A protein and the small-molecule ligand that binds it are described below.
Small molecule (SMILES): CC(=O)N[C@@H]1[C@@H](O)[C@H](O[C@@H]2O[C@H](CO)[C@@H](O[C@@H]3O[C@H](CO)[C@@H](O[C@@H]4O[C@H](CO)[C@@H](O)[C@H](O)[C@H]4NC(C)=O)[C@H](O)[C@H]3NC(C)=O)[C@H](O)[C@H]2NC(C)=O)[C@@H](CO)O[C@H]1O

Sequence of chain 1.A:
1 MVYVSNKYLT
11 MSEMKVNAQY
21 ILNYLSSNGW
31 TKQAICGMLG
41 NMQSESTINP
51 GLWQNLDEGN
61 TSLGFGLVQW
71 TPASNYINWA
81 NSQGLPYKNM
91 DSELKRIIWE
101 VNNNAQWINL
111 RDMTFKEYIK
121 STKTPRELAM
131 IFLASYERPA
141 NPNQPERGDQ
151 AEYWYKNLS

Binding-site contacts:
Ligand atom O6 contacts residue PRO139 of chain 1.A at 3.4 Å.
Ligand atom O7 contacts residue TRP70 of chain 1.A at 3.8 Å.
Ligand atom O7 contacts residue PRO139 of chain 1.A at 3.4 Å.
Ligand atom O5 contacts residue GLU45 of chain 1.A at 3.4 Å (salt-bridge).
Ligand atom C3 contacts residue GLU137 of chain 1.A at 3.8 Å.
Ligand atom O4 contacts residue THR71 of chain 1.A at 3.6 Å.
Ligand atom C5 contacts residue THR71 of chain 1.A at 3.9 Å.
Ligand atom O7 contacts residue ARG138 of chain 1.A at 3.0 Å (salt-bridge).
Ligand atom N2 contacts residue GLU137 of chain 1.A at 3.0 Å (salt-bridge).
Ligand atom C1 contacts residue GLU137 of chain 1.A at 3.3 Å.
Ligand atom C3 contacts residue GLN106 of chain 1.A at 3.8 Å.
Ligand atom C8 contacts residue GLN106 of chain 1.A at 3.4 Å.
Ligand atom C8 contacts residue GLN69 of chain 1.A at 3.9 Å.
Ligand atom O7 contacts residue ALA140 of chain 1.A at 2.5 Å (h-bond).
Ligand atom C7 contacts residue GLN69 of chain 1.A at 3.9 Å.
Ligand atom O3 contacts residue GLN106 of chain 1.A at 2.9 Å (h-bond).
Ligand atom C5 contacts residue GLU45 of chain 1.A at 3.9 Å.
Ligand atom C8 contacts residue ALA140 of chain 1.A at 3.8 Å (hydrophobic).
Ligand atom O7 contacts residue THR71 of chain 1.A at 3.1 Å (h-bond).
Ligand atom C7 contacts residue ALA140 of chain 1.A at 3.7 Å (hydrophobic).
Ligand atom C6 contacts residue GLU137 of chain 1.A at 3.5 Å.
Ligand atom O7 contacts residue GLN106 of chain 1.A at 3.7 Å.
Ligand atom C2 contacts residue GLU137 of chain 1.A at 3.5 Å.
Ligand atom O7 contacts residue GLN69 of chain 1.A at 3.9 Å.
Ligand atom C8 contacts residue GLU137 of chain 1.A at 3.6 Å.
Ligand atom C7 contacts residue GLN106 of chain 1.A at 3.3 Å.
Ligand atom C6 contacts residue GLU45 of chain 1.A at 3.3 Å.
Ligand atom O6 contacts residue GLU45 of chain 1.A at 2.6 Å (salt-bridge).
Ligand atom O3 contacts residue ARG138 of chain 1.A at 2.9 Å (salt-bridge).
Ligand atom C6 contacts residue ARG138 of chain 1.A at 3.9 Å.
Ligand atom C8 contacts residue TYR136 of chain 1.A at 3.8 Å (hydrophobic).
Ligand atom C1 contacts residue ARG138 of chain 1.A at 3.4 Å.
Ligand atom C5 contacts residue ARG138 of chain 1.A at 3.4 Å.
Ligand atom O6 contacts residue GLU137 of chain 1.A at 3.5 Å (salt-bridge).
Ligand atom N2 contacts residue GLN106 of chain 1.A at 3.5 Å (h-bond).
Ligand atom C5 contacts residue GLN69 of chain 1.A at 3.8 Å.
Ligand atom C3 contacts residue ARG138 of chain 1.A at 3.5 Å.
Ligand atom C8 contacts residue VAL68 of chain 1.A at 3.8 Å (hydrophobic).
Ligand atom O4 contacts residue ARG138 of chain 1.A at 3.2 Å (salt-bridge).
Ligand atom O5 contacts residue ARG138 of chain 1.A at 2.9 Å (salt-bridge).